Binding-site contacts:
Ligand atom C9 contacts residue ASN168 of chain 1.D at 4.1 Å.
Ligand atom C5 contacts residue ARG169 of chain 1.D at 3.5 Å.
Ligand atom C10 contacts residue LYS203 of chain 1.D at 3.1 Å.
Ligand atom O12 contacts residue 4Y81 of chain 1.U at 3.3 Å.
Ligand atom C1 contacts residue ARG169 of chain 1.D at 4.3 Å.
Ligand atom C8 contacts residue SER201 of chain 1.D at 3.1 Å.
Ligand atom C7 contacts residue ARG169 of chain 1.D at 3.6 Å.
Ligand atom O6 contacts residue ARG169 of chain 1.D at 2.7 Å.
Ligand atom C2 contacts residue ASN63 of chain 1.D at 3.8 Å.
Ligand atom O12 contacts residue ASP41 of chain 1.D at 2.6 Å (salt-bridge).
Ligand atom C9 contacts residue LYS203 of chain 1.D at 3.0 Å.
Ligand atom C8 contacts residue LYS203 of chain 1.D at 4.4 Å.
Ligand atom C2 contacts residue 4Y81 of chain 1.U at 4.2 Å.
Ligand atom C8 contacts residue ASN168 of chain 1.D at 4.5 Å.
Ligand atom C3 contacts residue ASP41 of chain 1.D at 4.1 Å.
Ligand atom O4 contacts residue ASP41 of chain 1.D at 3.9 Å.
Ligand atom C9 contacts residue SER201 of chain 1.D at 4.3 Å.
Ligand atom C1 contacts residue TYR166 of chain 1.D at 3.3 Å (hydrophobic).
Ligand atom C2 contacts residue ASP41 of chain 1.D at 3.6 Å.
Ligand atom C3 contacts residue SER201 of chain 1.D at 3.7 Å.
Ligand atom C2 contacts residue SER201 of chain 1.D at 4.4 Å.
Ligand atom C7 contacts residue SER201 of chain 1.D at 3.4 Å.
Ligand atom S11 contacts residue ARG169 of chain 1.D at 3.5 Å (salt-bridge).
Ligand atom O12 contacts residue ASN63 of chain 1.D at 3.2 Å (h-bond).
Ligand atom C1 contacts residue ASN63 of chain 1.D at 4.1 Å.
Ligand atom C8 contacts residue PHE202 of chain 1.D at 4.3 Å (hydrophobic).
Ligand atom C5 contacts residue SER201 of chain 1.D at 3.4 Å.
Ligand atom C1 contacts residue 4Y81 of chain 1.U at 4.3 Å.

The small molecule below binds the protein below.
Small molecule (SMILES): CC(=O)[C@@H](O)[C@H](O)c1cccs1

Sequence of chain 1.D:
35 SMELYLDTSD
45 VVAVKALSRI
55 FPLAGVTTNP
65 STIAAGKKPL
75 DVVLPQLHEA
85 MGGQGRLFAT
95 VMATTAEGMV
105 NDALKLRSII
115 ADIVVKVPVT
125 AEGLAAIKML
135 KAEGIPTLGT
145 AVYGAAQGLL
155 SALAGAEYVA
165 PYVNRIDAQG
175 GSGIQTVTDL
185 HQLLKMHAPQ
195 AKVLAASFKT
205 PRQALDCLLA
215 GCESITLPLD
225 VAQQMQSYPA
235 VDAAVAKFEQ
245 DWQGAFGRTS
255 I